The protein below binds the small molecule below.
Small molecule (SMILES): CCc1nc(N)nc(N)c1OCC1CN(c2ccccc2N2CCC(C(=O)O)CC2)C1

Sequence of chain 1.A:
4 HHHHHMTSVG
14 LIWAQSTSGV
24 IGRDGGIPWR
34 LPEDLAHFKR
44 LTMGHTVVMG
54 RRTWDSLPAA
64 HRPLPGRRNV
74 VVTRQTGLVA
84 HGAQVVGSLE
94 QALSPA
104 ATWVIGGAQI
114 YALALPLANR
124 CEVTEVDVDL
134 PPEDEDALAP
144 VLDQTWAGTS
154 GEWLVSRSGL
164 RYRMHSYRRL

Binding-site contacts:
Ligand atom N15 contacts residue LEU60 of chain 1.A at 3.7 Å.
Ligand atom C27 contacts residue LEU38 of chain 1.A at 3.6 Å (hydrophobic).
Ligand atom N07 contacts residue TRP16 of chain 1.A at 3.3 Å.
Ligand atom N07 contacts residue ALA17 of chain 1.A at 3.8 Å.
Ligand atom O11 contacts residue NAP1 of chain 1.B at 3.4 Å.
Ligand atom C27 contacts residue PHE41 of chain 1.A at 3.8 Å (hydrophobic).
Ligand atom O31 contacts residue ARG70 of chain 1.A at 2.6 Å (salt-bridge).
Ligand atom N04 contacts residue ASP37 of chain 1.A at 2.7 Å (salt-bridge).
Ligand atom N06 contacts residue ALA17 of chain 1.A at 3.7 Å.
Ligand atom N09 contacts residue ILE15 of chain 1.A at 2.8 Å (h-bond).
Ligand atom C08 contacts residue NAP1 of chain 1.B at 3.4 Å.
Ligand atom N06 contacts residue TRP16 of chain 1.A at 3.5 Å.
Ligand atom N09 contacts residue ILE108 of chain 1.A at 3.0 Å (h-bond).
Ligand atom C29 contacts residue ARG70 of chain 1.A at 3.4 Å.
Ligand atom C03 contacts residue ASP37 of chain 1.A at 3.6 Å.
Ligand atom C01 contacts residue ASP37 of chain 1.A at 3.4 Å.
Ligand atom O31 contacts residue PHE41 of chain 1.A at 3.2 Å.
Ligand atom C10 contacts residue NAP1 of chain 1.B at 3.4 Å.
Ligand atom C24 contacts residue HIS64 of chain 1.A at 3.3 Å.
Ligand atom C14 contacts residue LEU60 of chain 1.A at 3.8 Å (hydrophobic).
Ligand atom N07 contacts residue ILE15 of chain 1.A at 3.5 Å (h-bond).
Ligand atom N07 contacts residue PHE41 of chain 1.A at 3.5 Å.
Ligand atom C05 contacts residue PHE41 of chain 1.A at 3.8 Å (hydrophobic).
Ligand atom C28 contacts residue LEU38 of chain 1.A at 3.5 Å (hydrophobic).
Ligand atom O30 contacts residue LYS42 of chain 1.A at 3.5 Å.
Ligand atom N09 contacts residue TYR114 of chain 1.A at 3.5 Å (h-bond).
Ligand atom C05 contacts residue ASP37 of chain 1.A at 3.5 Å.
Ligand atom N06 contacts residue ASP37 of chain 1.A at 2.9 Å (salt-bridge).
Ligand atom C16 contacts residue LEU60 of chain 1.A at 3.5 Å (hydrophobic).
Ligand atom C05 contacts residue TRP16 of chain 1.A at 3.7 Å (hydrophobic).
Ligand atom C02 contacts residue ASP37 of chain 1.A at 3.5 Å.
Ligand atom C08 contacts residue PHE41 of chain 1.A at 3.5 Å (hydrophobic).
Ligand atom O30 contacts residue ARG70 of chain 1.A at 2.7 Å (salt-bridge).
Ligand atom C12 contacts residue PHE41 of chain 1.A at 3.6 Å (hydrophobic).
Ligand atom N09 contacts residue NAP1 of chain 1.B at 3.7 Å.
Ligand atom C05 contacts residue ALA17 of chain 1.A at 3.7 Å (hydrophobic).
Ligand atom N07 contacts residue NAP1 of chain 1.B at 3.7 Å.
Ligand atom C25 contacts residue HIS64 of chain 1.A at 3.8 Å.
Ligand atom N09 contacts residue PHE41 of chain 1.A at 3.6 Å.
Ligand atom C08 contacts residue ILE15 of chain 1.A at 3.6 Å (hydrophobic).